Sequence of chain 1.N:
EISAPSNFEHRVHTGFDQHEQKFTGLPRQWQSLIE

Sequence of chain 2.E:
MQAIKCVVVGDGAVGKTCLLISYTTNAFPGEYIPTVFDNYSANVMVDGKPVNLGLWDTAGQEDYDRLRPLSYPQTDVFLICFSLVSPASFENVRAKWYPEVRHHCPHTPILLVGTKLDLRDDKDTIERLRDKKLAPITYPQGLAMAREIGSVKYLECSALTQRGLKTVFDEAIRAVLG

A protein and the small-molecule ligand that binds it are described below.
Small molecule (SMILES): Nc1nc2c(ncn2[C@@H]2O[C@H](CO[P](=O)(O)O[P](=O)(O)CP(=O)(O)O)[C@@H](O)[C@H]2O)c(=O)[nH]1

Binding-site contacts:
Ligand atom O1G contacts residue GLY61 of chain 2.E at 2.7 Å (h-bond).
Ligand atom O3' contacts residue TYR33 of chain 2.E at 3.4 Å.
Ligand atom O2A contacts residue GLY16 of chain 2.E at 3.3 Å.
Ligand atom O1B contacts residue MG1 of chain 2.EA at 2.1 Å.
Ligand atom C3' contacts residue TYR33 of chain 2.E at 3.6 Å (hydrophobic).
Ligand atom O2A contacts residue CYS19 of chain 2.E at 2.8 Å (h-bond).
Ligand atom O6 contacts residue ALA160 of chain 2.E at 2.9 Å (h-bond).
Ligand atom O1B contacts residue THR18 of chain 2.E at 3.0 Å (h-bond).
Ligand atom O2A contacts residue THR18 of chain 2.E at 3.3 Å (h-bond).
Ligand atom O6 contacts residue LEU161 of chain 2.E at 3.2 Å (h-bond).
Ligand atom O3A contacts residue GLY16 of chain 2.E at 3.0 Å (h-bond).
Ligand atom C3B contacts residue ALA14 of chain 2.E at 3.4 Å (hydrophobic).
Ligand atom N3 contacts residue GLN18 of chain 1.N at 3.6 Å.
Ligand atom C5 contacts residue PHE29 of chain 2.E at 3.6 Å (hydrophobic).
Ligand atom O2G contacts residue THR36 of chain 2.E at 3.6 Å (h-bond).
Ligand atom N1 contacts residue LEU161 of chain 2.E at 3.6 Å.
Ligand atom PB contacts residue MG1 of chain 2.EA at 3.5 Å.
Ligand atom O2G contacts residue PRO35 of chain 2.E at 3.2 Å.
Ligand atom O6 contacts residue SER159 of chain 2.E at 3.6 Å.
Ligand atom O4' contacts residue LYS117 of chain 2.E at 3.0 Å (salt-bridge).
Ligand atom C8 contacts residue GLY16 of chain 2.E at 3.6 Å.
Ligand atom O2B contacts residue LYS17 of chain 2.E at 2.8 Å (salt-bridge).
Ligand atom O2B contacts residue VAL15 of chain 2.E at 3.4 Å (h-bond).
Ligand atom O3G contacts residue MG1 of chain 2.EA at 2.1 Å.
Ligand atom O6 contacts residue ASP119 of chain 2.E at 3.7 Å.
Ligand atom N2 contacts residue LEU120 of chain 2.E at 3.6 Å.
Ligand atom O1A contacts residue TYR33 of chain 2.E at 3.4 Å.
Ligand atom N1 contacts residue ASP119 of chain 2.E at 3.1 Å (salt-bridge).
Ligand atom N2 contacts residue GLN18 of chain 1.N at 2.9 Å (h-bond).
Ligand atom C8 contacts residue CYS19 of chain 2.E at 3.6 Å (hydrophobic).
Ligand atom C5' contacts residue TYR33 of chain 2.E at 3.6 Å (hydrophobic).
Ligand atom N2 contacts residue ASP119 of chain 2.E at 3.1 Å (salt-bridge).
Ligand atom O1G contacts residue LYS17 of chain 2.E at 2.6 Å (salt-bridge).
Ligand atom C4 contacts residue PHE29 of chain 2.E at 3.5 Å (hydrophobic).
Ligand atom O3A contacts residue LYS17 of chain 2.E at 3.7 Å.
Ligand atom PG contacts residue MG1 of chain 2.EA at 3.4 Å.
Ligand atom N7 contacts residue CYS19 of chain 2.E at 3.6 Å.
Ligand atom PB contacts residue LYS17 of chain 2.E at 3.6 Å.
Ligand atom O2B contacts residue GLY16 of chain 2.E at 3.0 Å (h-bond).
Ligand atom O3G contacts residue THR36 of chain 2.E at 2.8 Å (h-bond).